Sequence of chain 1.A:
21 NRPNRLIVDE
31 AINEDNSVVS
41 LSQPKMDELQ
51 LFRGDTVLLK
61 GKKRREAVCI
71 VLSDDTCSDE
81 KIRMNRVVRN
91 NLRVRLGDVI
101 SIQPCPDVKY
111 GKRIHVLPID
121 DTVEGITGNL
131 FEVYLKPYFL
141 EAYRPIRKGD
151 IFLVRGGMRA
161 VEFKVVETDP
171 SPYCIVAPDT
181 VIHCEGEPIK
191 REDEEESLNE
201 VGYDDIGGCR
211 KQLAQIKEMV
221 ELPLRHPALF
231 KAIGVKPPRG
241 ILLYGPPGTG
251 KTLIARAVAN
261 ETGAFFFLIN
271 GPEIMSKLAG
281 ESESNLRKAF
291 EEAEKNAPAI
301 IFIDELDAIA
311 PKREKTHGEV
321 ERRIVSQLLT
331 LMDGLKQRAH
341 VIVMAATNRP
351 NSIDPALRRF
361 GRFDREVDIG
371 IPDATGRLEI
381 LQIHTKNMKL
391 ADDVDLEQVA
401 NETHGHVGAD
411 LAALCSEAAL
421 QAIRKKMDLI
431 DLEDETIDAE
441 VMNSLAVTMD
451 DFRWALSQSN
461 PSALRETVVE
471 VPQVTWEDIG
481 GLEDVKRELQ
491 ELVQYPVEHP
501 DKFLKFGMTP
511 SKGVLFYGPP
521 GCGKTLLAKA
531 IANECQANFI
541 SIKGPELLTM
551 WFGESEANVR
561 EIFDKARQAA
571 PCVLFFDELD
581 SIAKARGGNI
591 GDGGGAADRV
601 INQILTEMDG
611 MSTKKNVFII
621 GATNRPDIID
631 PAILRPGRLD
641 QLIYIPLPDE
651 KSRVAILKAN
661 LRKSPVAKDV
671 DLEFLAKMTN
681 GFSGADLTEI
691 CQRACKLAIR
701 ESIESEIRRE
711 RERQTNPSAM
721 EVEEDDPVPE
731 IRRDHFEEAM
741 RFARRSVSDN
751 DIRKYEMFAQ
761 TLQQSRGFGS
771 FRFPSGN

Binding-site contacts:
Ligand atom N6 contacts residue THR249 of chain 1.H at 3.9 Å.
Ligand atom O2A contacts residue LEU253 of chain 1.H at 3.7 Å.
Ligand atom N1 contacts residue GLY207 of chain 1.H at 3.6 Å.
Ligand atom C2 contacts residue LEU253 of chain 1.H at 3.6 Å (hydrophobic).
Ligand atom N6 contacts residue ILE380 of chain 1.H at 3.4 Å.
Ligand atom O2A contacts residue LYS251 of chain 1.H at 3.9 Å.
Ligand atom N3 contacts residue LEU253 of chain 1.H at 3.5 Å.
Ligand atom PB contacts residue THR249 of chain 1.H at 3.9 Å.
Ligand atom O2A contacts residue GLY250 of chain 1.H at 3.3 Å.
Ligand atom O1B contacts residue GLY250 of chain 1.H at 2.8 Å (h-bond).
Ligand atom C8 contacts residue GLY248 of chain 1.H at 3.2 Å.
Ligand atom O1B contacts residue LYS251 of chain 1.H at 3.2 Å (salt-bridge).
Ligand atom N1 contacts residue ILE206 of chain 1.H at 3.9 Å.
Ligand atom N7 contacts residue GLY408 of chain 1.H at 3.5 Å.
Ligand atom O1B contacts residue THR249 of chain 1.H at 2.9 Å (h-bond).
Ligand atom N7 contacts residue GLY248 of chain 1.H at 3.5 Å (h-bond).
Ligand atom N7 contacts residue THR249 of chain 1.H at 3.5 Å (h-bond).
Ligand atom PB contacts residue GLY250 of chain 1.H at 3.5 Å.
Ligand atom C8 contacts residue GLY408 of chain 1.H at 3.5 Å.
Ligand atom O2B contacts residue MG1 of chain 1.IA at 3.3 Å.
Ligand atom O2B contacts residue LYS251 of chain 1.H at 3.7 Å.
Ligand atom PB contacts residue GLY248 of chain 1.H at 3.7 Å.
Ligand atom O2B contacts residue THR252 of chain 1.H at 3.4 Å (h-bond).
Ligand atom O3G contacts residue LYS251 of chain 1.H at 3.6 Å (salt-bridge).
Ligand atom O3B contacts residue GLY248 of chain 1.H at 3.1 Å (h-bond).
Ligand atom O2A contacts residue THR252 of chain 1.H at 3.6 Å.
Ligand atom N6 contacts residue GLY207 of chain 1.H at 3.2 Å (h-bond).
Ligand atom N1 contacts residue ILE380 of chain 1.H at 3.3 Å.
Ligand atom PG contacts residue MG1 of chain 1.IA at 3.6 Å.
Ligand atom C6 contacts residue ILE380 of chain 1.H at 3.5 Å (hydrophobic).
Ligand atom C5' contacts residue GLY248 of chain 1.H at 3.8 Å.
Ligand atom O4' contacts residue ALA409 of chain 1.H at 3.5 Å.
Ligand atom O3G contacts residue ASN348 of chain 1.H at 3.4 Å (h-bond).
Ligand atom O2G contacts residue MG1 of chain 1.IA at 2.1 Å.
Ligand atom O3A contacts residue GLY248 of chain 1.H at 3.6 Å.
Ligand atom O2' contacts residue LEU253 of chain 1.H at 3.9 Å.
Ligand atom C2 contacts residue ASP205 of chain 1.H at 3.3 Å.
Ligand atom C8 contacts residue ALA409 of chain 1.H at 3.5 Å (hydrophobic).
Ligand atom O3A contacts residue GLY250 of chain 1.H at 3.1 Å (h-bond).
Ligand atom O1B contacts residue GLY248 of chain 1.H at 3.2 Å (h-bond).

This protein binds this small molecule.
Small molecule (SMILES): Nc1ncnc2c1ncn2[C@@H]1O[C@H](COP(=O)(O)OP(=O)(O)OP(O)(O)=S)[C@@H](O)[C@H]1O

Sequence of chain 1.H:
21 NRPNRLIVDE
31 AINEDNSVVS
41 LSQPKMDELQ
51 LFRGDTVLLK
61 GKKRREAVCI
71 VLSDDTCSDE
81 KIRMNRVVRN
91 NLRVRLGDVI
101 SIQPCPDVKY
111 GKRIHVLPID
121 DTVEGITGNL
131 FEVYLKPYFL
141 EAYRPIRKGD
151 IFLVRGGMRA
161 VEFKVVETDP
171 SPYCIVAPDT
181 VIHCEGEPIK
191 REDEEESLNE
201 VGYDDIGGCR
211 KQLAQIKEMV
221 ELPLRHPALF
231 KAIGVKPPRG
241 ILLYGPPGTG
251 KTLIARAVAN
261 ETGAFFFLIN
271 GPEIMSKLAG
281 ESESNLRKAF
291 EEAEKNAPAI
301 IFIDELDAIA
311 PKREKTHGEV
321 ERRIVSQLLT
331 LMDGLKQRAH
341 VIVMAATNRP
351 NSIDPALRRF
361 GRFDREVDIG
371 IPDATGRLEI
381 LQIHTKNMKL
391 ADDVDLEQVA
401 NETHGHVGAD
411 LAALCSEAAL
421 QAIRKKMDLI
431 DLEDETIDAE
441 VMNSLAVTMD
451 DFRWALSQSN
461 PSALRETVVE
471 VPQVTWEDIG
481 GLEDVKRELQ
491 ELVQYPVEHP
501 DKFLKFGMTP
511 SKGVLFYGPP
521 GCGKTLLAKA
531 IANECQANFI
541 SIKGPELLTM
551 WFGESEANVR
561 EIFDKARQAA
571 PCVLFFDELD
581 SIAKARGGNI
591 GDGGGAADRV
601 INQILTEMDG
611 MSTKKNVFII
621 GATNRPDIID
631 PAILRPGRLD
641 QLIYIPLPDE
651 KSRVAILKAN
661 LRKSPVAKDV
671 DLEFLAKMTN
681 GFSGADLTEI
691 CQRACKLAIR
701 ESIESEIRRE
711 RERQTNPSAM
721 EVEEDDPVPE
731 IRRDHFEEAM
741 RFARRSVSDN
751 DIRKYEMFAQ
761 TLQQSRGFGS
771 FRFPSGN